Sequence of chain 4.A:
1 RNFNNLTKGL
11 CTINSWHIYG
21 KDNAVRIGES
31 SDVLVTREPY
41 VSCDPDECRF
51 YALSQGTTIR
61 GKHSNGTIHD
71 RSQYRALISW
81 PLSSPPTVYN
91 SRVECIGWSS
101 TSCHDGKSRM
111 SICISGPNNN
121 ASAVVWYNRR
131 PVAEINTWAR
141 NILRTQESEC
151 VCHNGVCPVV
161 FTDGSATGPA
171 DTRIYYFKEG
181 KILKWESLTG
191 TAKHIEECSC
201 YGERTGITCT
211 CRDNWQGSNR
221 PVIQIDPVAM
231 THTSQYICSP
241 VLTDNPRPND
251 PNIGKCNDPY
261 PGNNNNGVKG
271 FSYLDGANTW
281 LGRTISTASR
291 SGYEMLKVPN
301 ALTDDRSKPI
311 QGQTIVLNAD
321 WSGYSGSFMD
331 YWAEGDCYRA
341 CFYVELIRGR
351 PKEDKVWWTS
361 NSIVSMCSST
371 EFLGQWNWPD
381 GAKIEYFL

A small-molecule ligand and the protein it binds are described below.
Small molecule (SMILES): CC(=O)N[C@@H]1[C@@H](O)[C@H](O)[C@@H](CO)O[C@H]1O

Binding-site contacts:
Ligand atom C7 contacts residue TRP357 of chain 4.A at 3.9 Å (hydrophobic).
Ligand atom C3 contacts residue TRP357 of chain 4.A at 3.7 Å (hydrophobic).
Ligand atom O7 contacts residue ASN65 of chain 4.A at 3.9 Å.
Ligand atom O5 contacts residue TRP357 of chain 4.A at 4.3 Å.
Ligand atom O4 contacts residue TRP357 of chain 4.A at 4.0 Å.
Ligand atom C4 contacts residue TRP357 of chain 4.A at 4.4 Å (hydrophobic).
Ligand atom C4 contacts residue ASN65 of chain 4.A at 4.1 Å.
Ligand atom O5 contacts residue ASN65 of chain 4.A at 2.4 Å (h-bond).
Ligand atom C2 contacts residue ASN65 of chain 4.A at 2.2 Å.
Ligand atom C7 contacts residue ASN65 of chain 4.A at 3.5 Å.
Ligand atom C5 contacts residue TRP357 of chain 4.A at 4.1 Å (hydrophobic).
Ligand atom C1 contacts residue TRP357 of chain 4.A at 3.6 Å (hydrophobic).
Ligand atom C3 contacts residue ASN65 of chain 4.A at 3.6 Å.
Ligand atom N2 contacts residue TRP357 of chain 4.A at 3.2 Å.
Ligand atom O3 contacts residue TRP357 of chain 4.A at 4.4 Å.
Ligand atom C2 contacts residue TRP357 of chain 4.A at 4.0 Å (hydrophobic).
Ligand atom C8 contacts residue TRP357 of chain 4.A at 3.6 Å (hydrophobic).
Ligand atom C1 contacts residue ASN65 of chain 4.A at 1.4 Å.
Ligand atom C8 contacts residue ASN65 of chain 4.A at 4.5 Å.
Ligand atom N2 contacts residue ASN65 of chain 4.A at 2.7 Å (h-bond).
Ligand atom C5 contacts residue ASN65 of chain 4.A at 3.6 Å.